Binding-site contacts:
Ligand atom C1 contacts residue ARG45 of chain 1.H at 3.5 Å.
Ligand atom C1 contacts residue VAL102 of chain 1.E at 4.2 Å (hydrophobic).
Ligand atom C5 contacts residue VAL98 of chain 1.E at 4.0 Å (hydrophobic).
Ligand atom C6 contacts residue ASP97 of chain 1.E at 3.1 Å.
Ligand atom O2 contacts residue GLY99 of chain 1.H at 3.4 Å.
Ligand atom O2 contacts residue CYS96 of chain 1.H at 2.6 Å (h-bond).
Ligand atom O6 contacts residue VAL98 of chain 1.E at 4.2 Å.
Ligand atom O1 contacts residue VAL102 of chain 1.E at 3.6 Å.
Ligand atom O1 contacts residue ARG45 of chain 1.H at 3.6 Å (salt-bridge).
Ligand atom O5 contacts residue VAL98 of chain 1.E at 3.5 Å (h-bond).
Ligand atom O4 contacts residue ARG118 of chain 1.E at 3.0 Å (salt-bridge).
Ligand atom C1 contacts residue TYR43 of chain 1.H at 4.0 Å (hydrophobic).
Ligand atom O6 contacts residue ASP97 of chain 1.E at 3.1 Å (salt-bridge).
Ligand atom C5 contacts residue ASP97 of chain 1.H at 4.4 Å.
Ligand atom O2 contacts residue ASP97 of chain 1.H at 4.0 Å.
Ligand atom O6 contacts residue ARG118 of chain 1.E at 4.3 Å.
Ligand atom C6 contacts residue ASP97 of chain 1.H at 3.1 Å.
Ligand atom C6 contacts residue VAL98 of chain 1.E at 3.8 Å (hydrophobic).
Ligand atom C1 contacts residue PRO47 of chain 1.H at 4.1 Å (hydrophobic).
Ligand atom O1 contacts residue TYR43 of chain 1.H at 2.9 Å (h-bond).
Ligand atom O5 contacts residue VAL102 of chain 1.E at 4.2 Å.
Ligand atom O4 contacts residue PHE52 of chain 1.G at 3.3 Å.
Ligand atom O3 contacts residue PHE52 of chain 1.G at 3.7 Å.
Ligand atom C4 contacts residue ASP97 of chain 1.H at 4.3 Å.
Ligand atom O3 contacts residue ARG118 of chain 1.E at 4.5 Å.
Ligand atom O6 contacts residue ASP97 of chain 1.H at 3.5 Å (salt-bridge).
Ligand atom O3 contacts residue ARG45 of chain 1.H at 4.3 Å.
Ligand atom C2 contacts residue CYS96 of chain 1.H at 3.9 Å (hydrophobic).
Ligand atom O1 contacts residue THR44 of chain 1.H at 3.8 Å.
Ligand atom C5 contacts residue ASP97 of chain 1.E at 4.4 Å.
Ligand atom C4 contacts residue ARG118 of chain 1.E at 3.7 Å.
Ligand atom C2 contacts residue GLY99 of chain 1.H at 4.5 Å.
Ligand atom O2 contacts residue PRO47 of chain 1.H at 3.8 Å.

Sequence of chain 1.G:
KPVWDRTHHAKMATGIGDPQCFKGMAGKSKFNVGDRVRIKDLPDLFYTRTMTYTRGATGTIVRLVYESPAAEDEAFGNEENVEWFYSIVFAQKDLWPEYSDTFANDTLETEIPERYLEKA

This protein binds this small molecule.
Small molecule (SMILES): OC[C@H]1O[C@](O)(CO)[C@@H](O)[C@@H]1O

Sequence of chain 1.E:
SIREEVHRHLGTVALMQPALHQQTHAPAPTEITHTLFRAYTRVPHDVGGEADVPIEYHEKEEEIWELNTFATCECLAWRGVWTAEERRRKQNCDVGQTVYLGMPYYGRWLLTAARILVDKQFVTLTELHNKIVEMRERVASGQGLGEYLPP

Sequence of chain 1.H:
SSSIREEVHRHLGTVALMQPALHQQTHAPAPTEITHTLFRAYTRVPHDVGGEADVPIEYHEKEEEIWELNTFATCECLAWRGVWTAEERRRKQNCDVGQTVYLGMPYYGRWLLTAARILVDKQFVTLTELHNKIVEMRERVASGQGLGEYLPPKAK